Sequence of chain 1.C:
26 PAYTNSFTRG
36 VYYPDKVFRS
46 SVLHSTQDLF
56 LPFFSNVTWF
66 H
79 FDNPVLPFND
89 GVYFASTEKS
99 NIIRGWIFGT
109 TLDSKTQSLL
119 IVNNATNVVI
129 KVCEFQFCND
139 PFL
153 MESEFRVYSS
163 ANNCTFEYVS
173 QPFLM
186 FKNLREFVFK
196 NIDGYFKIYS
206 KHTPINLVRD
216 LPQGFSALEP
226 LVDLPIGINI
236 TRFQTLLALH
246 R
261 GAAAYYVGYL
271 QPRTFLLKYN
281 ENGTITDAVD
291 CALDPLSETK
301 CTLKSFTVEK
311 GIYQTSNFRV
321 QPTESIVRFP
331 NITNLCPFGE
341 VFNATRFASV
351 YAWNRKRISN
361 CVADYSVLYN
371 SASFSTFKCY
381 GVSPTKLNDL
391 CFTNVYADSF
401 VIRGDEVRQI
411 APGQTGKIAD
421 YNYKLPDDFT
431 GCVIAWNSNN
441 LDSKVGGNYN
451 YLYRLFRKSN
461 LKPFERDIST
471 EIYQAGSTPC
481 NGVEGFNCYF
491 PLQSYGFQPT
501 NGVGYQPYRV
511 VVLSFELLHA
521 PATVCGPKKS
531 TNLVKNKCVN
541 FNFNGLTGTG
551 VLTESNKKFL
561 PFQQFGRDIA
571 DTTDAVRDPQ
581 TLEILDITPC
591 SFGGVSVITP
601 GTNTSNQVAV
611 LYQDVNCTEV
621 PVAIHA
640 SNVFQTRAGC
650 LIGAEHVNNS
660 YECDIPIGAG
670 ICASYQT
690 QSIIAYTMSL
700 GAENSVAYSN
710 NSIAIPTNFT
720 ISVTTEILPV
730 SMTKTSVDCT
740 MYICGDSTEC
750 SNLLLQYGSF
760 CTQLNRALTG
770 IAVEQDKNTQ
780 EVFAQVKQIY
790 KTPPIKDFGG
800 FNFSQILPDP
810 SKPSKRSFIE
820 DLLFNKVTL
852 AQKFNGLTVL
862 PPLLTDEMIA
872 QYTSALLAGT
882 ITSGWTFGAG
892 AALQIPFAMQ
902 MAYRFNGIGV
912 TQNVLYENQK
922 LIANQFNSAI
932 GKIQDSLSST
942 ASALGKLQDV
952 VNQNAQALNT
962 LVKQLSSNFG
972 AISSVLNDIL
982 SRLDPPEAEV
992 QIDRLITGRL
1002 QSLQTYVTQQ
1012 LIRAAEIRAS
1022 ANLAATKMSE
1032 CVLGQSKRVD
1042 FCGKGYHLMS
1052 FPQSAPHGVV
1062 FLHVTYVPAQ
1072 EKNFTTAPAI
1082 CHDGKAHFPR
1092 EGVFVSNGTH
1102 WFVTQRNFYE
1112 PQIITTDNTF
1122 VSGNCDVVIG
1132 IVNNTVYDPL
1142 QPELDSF

Binding-site contacts:
Ligand atom C2 contacts residue ASN1134 of chain 1.C at 2.5 Å.
Ligand atom C7 contacts residue ASN1134 of chain 1.C at 3.1 Å.
Ligand atom O7 contacts residue ASN1134 of chain 1.C at 2.9 Å (h-bond).
Ligand atom C1 contacts residue ASN1134 of chain 1.C at 1.4 Å.
Ligand atom O5 contacts residue ASN1134 of chain 1.C at 2.4 Å (h-bond).
Ligand atom C4 contacts residue ASN1134 of chain 1.C at 4.2 Å.
Ligand atom N2 contacts residue ASN1134 of chain 1.C at 2.9 Å (h-bond).
Ligand atom C5 contacts residue ASN1134 of chain 1.C at 3.7 Å.
Ligand atom C8 contacts residue ASN1134 of chain 1.C at 4.3 Å.
Ligand atom C3 contacts residue ASN1134 of chain 1.C at 3.8 Å.

The protein below binds the small molecule below.
Small molecule (SMILES): CC(=O)N[C@@H]1[C@@H](O)[C@H](O)[C@@H](CO)O[C@H]1O